Binding-site contacts:
Ligand atom O1B contacts residue GLY61 of chain 1.F at 2.5 Å (h-bond).
Ligand atom O2' contacts residue ALA308 of chain 1.F at 3.2 Å (h-bond).
Ligand atom O2G contacts residue LYS64 of chain 1.F at 2.6 Å (salt-bridge).
Ligand atom PB contacts residue GLY61 of chain 1.F at 3.4 Å.
Ligand atom C3' contacts residue LEU66 of chain 1.F at 3.5 Å (hydrophobic).
Ligand atom N1 contacts residue TYR16 of chain 1.F at 3.5 Å (h-bond).
Ligand atom O3A contacts residue GLY61 of chain 1.F at 3.3 Å.
Ligand atom N3 contacts residue ILE264 of chain 1.F at 3.6 Å.
Ligand atom O3G contacts residue THR65 of chain 1.F at 3.1 Å (h-bond).
Ligand atom O3A contacts residue GLY63 of chain 1.F at 3.2 Å (h-bond).
Ligand atom N6 contacts residue ILE18 of chain 1.F at 3.4 Å (h-bond).
Ligand atom C2 contacts residue ILE264 of chain 1.F at 3.3 Å (hydrophobic).
Ligand atom C4 contacts residue LEU66 of chain 1.F at 3.4 Å (hydrophobic).
Ligand atom N9 contacts residue LEU66 of chain 1.F at 3.5 Å.
Ligand atom O1B contacts residue LYS64 of chain 1.F at 2.6 Å (salt-bridge).
Ligand atom N7 contacts residue GLY63 of chain 1.F at 3.3 Å.
Ligand atom PG contacts residue ARG309 of chain 1.F at 2.9 Å.
Ligand atom S1G contacts residue ARG309 of chain 1.F at 3.4 Å (salt-bridge).
Ligand atom N6 contacts residue VAL17 of chain 1.F at 3.6 Å.
Ligand atom C2' contacts residue LEU66 of chain 1.F at 3.4 Å (hydrophobic).
Ligand atom PB contacts residue LYS64 of chain 1.F at 3.4 Å.
Ligand atom O2B contacts residue LYS64 of chain 1.F at 3.3 Å (salt-bridge).
Ligand atom O4' contacts residue ALA308 of chain 1.F at 3.1 Å.
Ligand atom O1B contacts residue THR60 of chain 1.F at 3.5 Å.
Ligand atom O3B contacts residue ARG309 of chain 1.F at 2.5 Å (salt-bridge).
Ligand atom O2A contacts residue LEU66 of chain 1.F at 3.0 Å (h-bond).
Ligand atom N7 contacts residue SER62 of chain 1.F at 3.3 Å (h-bond).
Ligand atom C8 contacts residue GLY63 of chain 1.F at 3.4 Å.
Ligand atom C1' contacts residue ALA308 of chain 1.F at 3.6 Å (hydrophobic).
Ligand atom O3G contacts residue ARG309 of chain 1.F at 2.8 Å (salt-bridge).
Ligand atom O2B contacts residue THR65 of chain 1.F at 2.9 Å (h-bond).
Ligand atom O2A contacts residue THR65 of chain 1.F at 2.5 Å (h-bond).
Ligand atom O3B contacts residue GLY61 of chain 1.F at 3.5 Å (h-bond).
Ligand atom O2A contacts residue LYS64 of chain 1.F at 2.9 Å (salt-bridge).
Ligand atom O2A contacts residue GLY63 of chain 1.F at 3.0 Å.
Ligand atom O1A contacts residue ARG309 of chain 1.F at 2.6 Å (salt-bridge).
Ligand atom C4' contacts residue ARG309 of chain 1.F at 3.5 Å.
Ligand atom O1A contacts residue THR65 of chain 1.F at 3.1 Å (h-bond).
Ligand atom C5' contacts residue ARG309 of chain 1.F at 3.3 Å.
Ligand atom O1B contacts residue SER62 of chain 1.F at 2.9 Å (h-bond).

Sequence of chain 1.F:
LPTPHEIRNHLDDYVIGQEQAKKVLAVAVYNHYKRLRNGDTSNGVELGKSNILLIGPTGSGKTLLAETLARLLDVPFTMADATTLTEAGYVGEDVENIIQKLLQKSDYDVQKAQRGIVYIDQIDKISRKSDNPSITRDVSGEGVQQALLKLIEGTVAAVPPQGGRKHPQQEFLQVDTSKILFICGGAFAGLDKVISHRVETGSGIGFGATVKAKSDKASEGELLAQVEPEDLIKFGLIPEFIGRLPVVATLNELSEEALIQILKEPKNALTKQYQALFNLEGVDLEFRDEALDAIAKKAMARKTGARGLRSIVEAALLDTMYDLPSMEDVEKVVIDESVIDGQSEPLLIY

The protein below binds the small molecule below.
Small molecule (SMILES): Nc1ncnc2c1ncn2[C@@H]1O[C@H](COP(=O)(O)OP(=O)(O)OP(O)(O)=S)[C@@H](O)[C@H]1O